Sequence of chain 1.F:
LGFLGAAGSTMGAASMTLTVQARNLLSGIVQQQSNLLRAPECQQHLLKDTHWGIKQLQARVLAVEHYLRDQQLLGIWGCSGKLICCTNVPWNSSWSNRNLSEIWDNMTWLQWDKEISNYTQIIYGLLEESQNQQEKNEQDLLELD

Binding-site contacts:
Ligand atom C7 contacts residue GLU115 of chain 1.F at 4.3 Å.
Ligand atom C7 contacts residue ASN118 of chain 1.F at 3.3 Å.
Ligand atom C8 contacts residue ASN118 of chain 1.F at 3.7 Å.
Ligand atom C8 contacts residue ILE116 of chain 1.F at 3.9 Å (hydrophobic).
Ligand atom O5 contacts residue ASN118 of chain 1.F at 2.5 Å (h-bond).
Ligand atom C4 contacts residue ASN118 of chain 1.F at 4.3 Å.
Ligand atom C2 contacts residue ASN118 of chain 1.F at 2.5 Å.
Ligand atom C1 contacts residue ASN118 of chain 1.F at 1.5 Å.
Ligand atom C8 contacts residue GLU115 of chain 1.F at 3.1 Å.
Ligand atom N2 contacts residue ASN118 of chain 1.F at 2.9 Å (h-bond).
Ligand atom C8 contacts residue TYR119 of chain 1.F at 4.1 Å (hydrophobic).
Ligand atom O7 contacts residue ASN118 of chain 1.F at 3.3 Å (h-bond).
Ligand atom C7 contacts residue SER117 of chain 1.F at 4.3 Å.
Ligand atom O7 contacts residue TYR119 of chain 1.F at 3.3 Å (h-bond).
Ligand atom C8 contacts residue LYS114 of chain 1.F at 3.3 Å.
Ligand atom N2 contacts residue SER117 of chain 1.F at 4.1 Å.
Ligand atom C5 contacts residue ASN118 of chain 1.F at 3.8 Å.
Ligand atom C3 contacts residue ASN118 of chain 1.F at 3.9 Å.
Ligand atom C8 contacts residue SER117 of chain 1.F at 3.5 Å.
Ligand atom C7 contacts residue TYR119 of chain 1.F at 4.4 Å (hydrophobic).

The small molecule below binds the protein below.
Small molecule (SMILES): CC(=O)N[C@@H]1[C@@H](O)[C@H](O)[C@@H](CO)O[C@H]1O